Binding-site contacts:
Ligand atom O6 contacts residue ASP111 of chain 3.B at 2.4 Å (salt-bridge).
Ligand atom C8 contacts residue HIS33 of chain 3.B at 3.3 Å.
Ligand atom O3 contacts residue ASP57 of chain 3.B at 3.1 Å (salt-bridge).
Ligand atom C4 contacts residue ASP57 of chain 3.B at 3.4 Å.
Ligand atom O3 contacts residue HIS95 of chain 3.C at 3.4 Å.
Ligand atom O4 contacts residue SER113 of chain 3.B at 3.2 Å (h-bond).
Ligand atom O4 contacts residue THR115 of chain 3.B at 3.4 Å.
Ligand atom O2 contacts residue GLY112 of chain 3.B at 2.5 Å (h-bond).
Ligand atom C6 contacts residue PHE31 of chain 3.B at 3.5 Å (hydrophobic).
Ligand atom O5 contacts residue ASN82 of chain 3.D at 2.3 Å (h-bond).
Ligand atom O4 contacts residue GLY112 of chain 3.B at 3.4 Å.
Ligand atom O7 contacts residue PHE31 of chain 3.B at 2.9 Å (h-bond).
Ligand atom O6 contacts residue ASN96 of chain 3.C at 2.9 Å (h-bond).
Ligand atom N2 contacts residue ASN82 of chain 3.D at 2.9 Å (h-bond).
Ligand atom C8 contacts residue PHE31 of chain 3.B at 3.0 Å (hydrophobic).
Ligand atom C5 contacts residue GLY112 of chain 3.B at 3.4 Å.
Ligand atom O2 contacts residue THR115 of chain 3.B at 3.1 Å.
Ligand atom C2 contacts residue ASP57 of chain 3.B at 3.1 Å.
Ligand atom C6 contacts residue TRP50 of chain 3.B at 3.4 Å (hydrophobic).
Ligand atom O7 contacts residue SER52 of chain 3.B at 2.2 Å (h-bond).
Ligand atom O6 contacts residue ASP111 of chain 3.B at 3.1 Å (salt-bridge).
Ligand atom C7 contacts residue HIS33 of chain 3.B at 3.0 Å.
Ligand atom O7 contacts residue SER17 of chain 3.A at 2.5 Å (h-bond).
Ligand atom C7 contacts residue SER52 of chain 3.B at 3.2 Å.
Ligand atom C7 contacts residue SER17 of chain 3.A at 3.1 Å.
Ligand atom O7 contacts residue HIS33 of chain 3.B at 3.1 Å (h-bond).
Ligand atom C2 contacts residue ASN82 of chain 3.D at 2.5 Å.
Ligand atom C7 contacts residue PHE31 of chain 3.B at 3.3 Å (hydrophobic).
Ligand atom O6 contacts residue ARG110 of chain 3.B at 3.5 Å.
Ligand atom C6 contacts residue ASP111 of chain 3.B at 3.1 Å.
Ligand atom C1 contacts residue ASP57 of chain 3.B at 3.4 Å.
Ligand atom C8 contacts residue ARG110 of chain 3.B at 3.1 Å.
Ligand atom C3 contacts residue ASP57 of chain 3.B at 3.3 Å.
Ligand atom O6 contacts residue PHE31 of chain 3.B at 3.3 Å.
Ligand atom C2 contacts residue GLY112 of chain 3.B at 3.5 Å.
Ligand atom O5 contacts residue ASN96 of chain 3.C at 3.3 Å (h-bond).
Ligand atom O4 contacts residue ASP57 of chain 3.B at 2.4 Å (salt-bridge).
Ligand atom C1 contacts residue ASN82 of chain 3.D at 1.4 Å.
Ligand atom O6 contacts residue ARG28 of chain 3.B at 3.3 Å (salt-bridge).
Ligand atom O3 contacts residue HIS33 of chain 3.B at 3.3 Å (h-bond).

Sequence of chain 3.A:
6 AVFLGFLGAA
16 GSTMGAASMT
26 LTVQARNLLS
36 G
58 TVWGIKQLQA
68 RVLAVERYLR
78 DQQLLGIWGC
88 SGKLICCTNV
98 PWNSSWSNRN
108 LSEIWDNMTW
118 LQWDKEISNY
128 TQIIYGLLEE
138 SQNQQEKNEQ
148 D

Sequence of chain 3.B:
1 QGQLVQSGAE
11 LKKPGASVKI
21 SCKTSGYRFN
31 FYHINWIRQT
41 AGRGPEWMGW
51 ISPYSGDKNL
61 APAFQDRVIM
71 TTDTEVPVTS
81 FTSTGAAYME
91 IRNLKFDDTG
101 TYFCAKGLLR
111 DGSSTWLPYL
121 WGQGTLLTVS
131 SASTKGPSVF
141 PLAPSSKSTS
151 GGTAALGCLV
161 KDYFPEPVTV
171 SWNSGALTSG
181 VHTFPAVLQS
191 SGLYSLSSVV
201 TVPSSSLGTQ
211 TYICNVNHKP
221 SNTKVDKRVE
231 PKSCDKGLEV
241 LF

Sequence of chain 3.D:
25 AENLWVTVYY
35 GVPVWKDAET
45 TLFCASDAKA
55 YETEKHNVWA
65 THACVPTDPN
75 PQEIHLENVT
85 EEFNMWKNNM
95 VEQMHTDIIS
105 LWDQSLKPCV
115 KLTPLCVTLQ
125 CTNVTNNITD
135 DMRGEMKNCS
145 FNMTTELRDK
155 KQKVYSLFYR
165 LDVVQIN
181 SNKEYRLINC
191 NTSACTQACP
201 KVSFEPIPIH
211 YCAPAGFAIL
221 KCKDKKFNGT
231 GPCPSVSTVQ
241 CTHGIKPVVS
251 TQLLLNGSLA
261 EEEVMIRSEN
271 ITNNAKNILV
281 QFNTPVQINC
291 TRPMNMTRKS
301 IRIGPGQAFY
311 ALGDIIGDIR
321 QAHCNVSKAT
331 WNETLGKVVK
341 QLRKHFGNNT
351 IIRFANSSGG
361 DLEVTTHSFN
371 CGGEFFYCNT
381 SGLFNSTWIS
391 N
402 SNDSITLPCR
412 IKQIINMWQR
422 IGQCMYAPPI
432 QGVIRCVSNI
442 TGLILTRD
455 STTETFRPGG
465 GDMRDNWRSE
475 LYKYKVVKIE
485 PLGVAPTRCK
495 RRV

A small-molecule ligand and the protein it binds are described below.
Small molecule (SMILES): CC(=O)N[C@H]1[C@H](O[C@H]2[C@H](O)[C@@H](NC(C)=O)CO[C@@H]2CO)O[C@H](CO)[C@@H](O[C@@H]2O[C@H](CO[C@H]3O[C@H](CO)[C@@H](O)[C@H](O[C@H]4O[C@H](CO)[C@@H](O)[C@H](O)[C@@H]4O)[C@@H]3O)[C@@H](O)[C@H](O[C@H]3O[C@H](CO)[C@@H](O)[C@H](O)[C@@H]3O)[C@@H]2O)[C@@H]1O

Sequence of chain 3.C:
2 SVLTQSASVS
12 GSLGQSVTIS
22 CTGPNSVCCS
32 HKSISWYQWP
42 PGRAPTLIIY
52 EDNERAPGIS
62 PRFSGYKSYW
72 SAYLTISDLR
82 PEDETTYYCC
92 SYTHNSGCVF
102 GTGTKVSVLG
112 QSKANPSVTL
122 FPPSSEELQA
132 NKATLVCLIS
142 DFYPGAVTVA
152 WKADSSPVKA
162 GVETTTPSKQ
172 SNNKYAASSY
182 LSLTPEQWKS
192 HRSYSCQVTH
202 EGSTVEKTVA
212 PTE